Sequence of chain 1.D:
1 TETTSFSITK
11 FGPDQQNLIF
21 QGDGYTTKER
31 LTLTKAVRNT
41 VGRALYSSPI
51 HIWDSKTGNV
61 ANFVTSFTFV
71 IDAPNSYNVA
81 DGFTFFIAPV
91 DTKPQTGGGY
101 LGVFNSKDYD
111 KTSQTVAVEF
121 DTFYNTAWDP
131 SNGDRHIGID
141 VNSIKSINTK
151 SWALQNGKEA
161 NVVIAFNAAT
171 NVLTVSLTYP

This protein binds this small molecule.
Small molecule (SMILES): C[C@@H](O[C@H]1[C@H](O)[C@@H](CO)O[C@@H](O)[C@@H]1N(C)C(=O)O)C(=O)O

Sequence of chain 1.E:
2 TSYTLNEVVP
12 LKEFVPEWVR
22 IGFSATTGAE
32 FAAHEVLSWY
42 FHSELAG

Binding-site contacts:
Ligand atom O5 contacts residue ALA30 of chain 1.E at 2.9 Å (h-bond).
Ligand atom C8 contacts residue DAL1 of chain 1.F at 1.3 Å.
Ligand atom C4 contacts residue GLY99 of chain 1.D at 3.8 Å.
Ligand atom O10 contacts residue DAL1 of chain 1.F at 3.5 Å.
Ligand atom C6 contacts residue ALA30 of chain 1.E at 3.9 Å (hydrophobic).
Ligand atom C6 contacts residue PHE123 of chain 1.D at 3.5 Å (hydrophobic).
Ligand atom C5 contacts residue PHE123 of chain 1.D at 3.4 Å (hydrophobic).
Ligand atom C4 contacts residue ASP81 of chain 1.D at 3.6 Å.
Ligand atom O8 contacts residue DAL1 of chain 1.F at 2.2 Å (h-bond).
Ligand atom O6 contacts residue ALA30 of chain 1.E at 3.0 Å (h-bond).
Ligand atom O3 contacts residue DAL1 of chain 1.F at 2.5 Å (h-bond).
Ligand atom C7 contacts residue DAL1 of chain 1.F at 2.2 Å.
Ligand atom O3 contacts residue GLY99 of chain 1.D at 3.1 Å (h-bond).
Ligand atom O6 contacts residue ALA80 of chain 1.D at 3.3 Å.
Ligand atom O11 contacts residue DAL1 of chain 1.F at 3.8 Å.
Ligand atom O4 contacts residue ASN125 of chain 1.D at 2.7 Å (h-bond).
Ligand atom O6 contacts residue GLU31 of chain 1.E at 3.2 Å (salt-bridge).
Ligand atom C6 contacts residue ASP81 of chain 1.D at 3.6 Å.
Ligand atom O4 contacts residue GLY99 of chain 1.D at 3.4 Å (h-bond).
Ligand atom O4 contacts residue ASP81 of chain 1.D at 3.0 Å (salt-bridge).
Ligand atom O6 contacts residue GLY29 of chain 1.E at 3.0 Å.
Ligand atom C10 contacts residue DAL1 of chain 1.F at 3.7 Å.
Ligand atom C9 contacts residue GLY99 of chain 1.D at 3.9 Å.
Ligand atom C4 contacts residue PHE123 of chain 1.D at 3.9 Å (hydrophobic).
Ligand atom O4 contacts residue PHE123 of chain 1.D at 3.2 Å.
Ligand atom O6 contacts residue ASP81 of chain 1.D at 2.8 Å (salt-bridge).
Ligand atom C9 contacts residue ASN125 of chain 1.D at 3.4 Å.
Ligand atom C11 contacts residue DAL1 of chain 1.F at 3.8 Å.
Ligand atom O3 contacts residue GLY98 of chain 1.D at 3.8 Å.
Ligand atom C1 contacts residue ALA30 of chain 1.E at 3.9 Å (hydrophobic).
Ligand atom C9 contacts residue TRP128 of chain 1.D at 3.8 Å (hydrophobic).
Ligand atom O1 contacts residue ALA30 of chain 1.E at 3.3 Å.
Ligand atom C2 contacts residue DAL1 of chain 1.F at 3.7 Å.
Ligand atom C6 contacts residue ALA80 of chain 1.D at 3.4 Å (hydrophobic).
Ligand atom C3 contacts residue DAL1 of chain 1.F at 3.6 Å.
Ligand atom C6 contacts residue GLU31 of chain 1.E at 3.7 Å.
Ligand atom N2 contacts residue DAL1 of chain 1.F at 3.9 Å.
Ligand atom O5 contacts residue GLY29 of chain 1.E at 3.9 Å.
Ligand atom C9 contacts residue DAL1 of chain 1.F at 3.4 Å.
Ligand atom O3 contacts residue ASN125 of chain 1.D at 3.9 Å.